Sequence of chain 1.D:
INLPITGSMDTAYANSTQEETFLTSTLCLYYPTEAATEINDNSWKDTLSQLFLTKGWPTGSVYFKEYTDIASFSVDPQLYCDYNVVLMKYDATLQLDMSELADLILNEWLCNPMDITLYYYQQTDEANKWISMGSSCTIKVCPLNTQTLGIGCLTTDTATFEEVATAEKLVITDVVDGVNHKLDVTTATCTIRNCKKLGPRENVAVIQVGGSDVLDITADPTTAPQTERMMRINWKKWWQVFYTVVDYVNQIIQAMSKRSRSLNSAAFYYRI

Binding-site contacts:
Ligand atom O7 contacts residue ASN69 of chain 1.D at 3.0 Å.
Ligand atom C8 contacts residue ASN69 of chain 1.D at 4.3 Å.
Ligand atom C2 contacts residue ASN69 of chain 1.D at 2.5 Å.
Ligand atom O6 contacts residue ASN69 of chain 1.D at 4.2 Å.
Ligand atom C3 contacts residue ASN69 of chain 1.D at 3.8 Å.
Ligand atom C4 contacts residue ASN69 of chain 1.D at 4.2 Å.
Ligand atom N2 contacts residue ASN69 of chain 1.D at 2.8 Å (h-bond).
Ligand atom O5 contacts residue ASN69 of chain 1.D at 2.5 Å (h-bond).
Ligand atom C7 contacts residue ASN69 of chain 1.D at 3.1 Å.
Ligand atom C5 contacts residue ASN69 of chain 1.D at 3.8 Å.
Ligand atom C1 contacts residue ASN69 of chain 1.D at 1.5 Å.

The protein below binds the small molecule below.
Small molecule (SMILES): CC(=O)N[C@@H]1[C@@H](O)[C@H](O)[C@@H](CO)O[C@H]1O